The small molecule below binds the protein below.
Small molecule (SMILES): C1C[C@@H]2O[C@@H]2C1

Sequence of chain 1.C:
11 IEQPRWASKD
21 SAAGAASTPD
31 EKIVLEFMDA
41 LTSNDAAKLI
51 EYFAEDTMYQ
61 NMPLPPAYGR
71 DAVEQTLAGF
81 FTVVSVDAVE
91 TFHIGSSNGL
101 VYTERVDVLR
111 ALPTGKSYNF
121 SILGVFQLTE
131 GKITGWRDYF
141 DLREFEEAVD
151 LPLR

Binding-site contacts:
Ligand atom O06 contacts residue ASP107 of chain 1.C at 4.1 Å.
Ligand atom C05 contacts residue ASN61 of chain 1.C at 4.5 Å.
Ligand atom C02 contacts residue TYR59 of chain 1.C at 3.6 Å (hydrophobic).
Ligand atom C03 contacts residue TYR59 of chain 1.C at 4.2 Å (hydrophobic).
Ligand atom O06 contacts residue LEU109 of chain 1.C at 4.0 Å.
Ligand atom C02 contacts residue PHE81 of chain 1.C at 4.3 Å (hydrophobic).
Ligand atom C04 contacts residue TRP136 of chain 1.C at 4.4 Å (hydrophobic).
Ligand atom C01 contacts residue PHE80 of chain 1.C at 3.7 Å (hydrophobic).
Ligand atom C04 contacts residue LEU41 of chain 1.C at 4.5 Å (hydrophobic).
Ligand atom C02 contacts residue LEU77 of chain 1.C at 4.1 Å (hydrophobic).
Ligand atom C04 contacts residue ASP107 of chain 1.C at 4.4 Å.
Ligand atom O06 contacts residue VAL86 of chain 1.C at 4.2 Å.
Ligand atom C03 contacts residue LEU41 of chain 1.C at 4.2 Å (hydrophobic).
Ligand atom C04 contacts residue VAL86 of chain 1.C at 4.3 Å (hydrophobic).
Ligand atom C04 contacts residue TYR59 of chain 1.C at 3.9 Å (hydrophobic).
Ligand atom C05 contacts residue TYR59 of chain 1.C at 3.2 Å (hydrophobic).
Ligand atom C02 contacts residue PHE80 of chain 1.C at 4.1 Å (hydrophobic).
Ligand atom C03 contacts residue PHE81 of chain 1.C at 4.3 Å (hydrophobic).
Ligand atom C01 contacts residue TYR59 of chain 1.C at 3.1 Å (hydrophobic).
Ligand atom C03 contacts residue VAL86 of chain 1.C at 3.8 Å (hydrophobic).